Sequence of chain 1.C:
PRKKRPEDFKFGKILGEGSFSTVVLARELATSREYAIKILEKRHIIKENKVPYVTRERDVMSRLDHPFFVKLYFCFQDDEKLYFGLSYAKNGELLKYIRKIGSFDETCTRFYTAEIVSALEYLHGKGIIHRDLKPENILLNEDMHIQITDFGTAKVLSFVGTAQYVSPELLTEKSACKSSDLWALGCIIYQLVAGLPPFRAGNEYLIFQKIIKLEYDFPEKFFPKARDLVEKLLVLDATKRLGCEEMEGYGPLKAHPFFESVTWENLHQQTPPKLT

This small molecule binds to this protein.
Small molecule (SMILES): CN1CCC[C@H]1CCn1cc(C2=C(c3c[nH]c4ccccc34)C(=O)NC2=O)c2ccccc21

Binding-site contacts:
Ligand atom C13 contacts residue GLY46 of chain 1.C at 3.7 Å.
Ligand atom O33 contacts residue LEU116 of chain 1.C at 3.5 Å.
Ligand atom C29 contacts residue GLU47 of chain 1.C at 3.8 Å.
Ligand atom C5 contacts residue THR179 of chain 1.C at 3.5 Å.
Ligand atom C24 contacts residue GLU166 of chain 1.C at 3.5 Å.
Ligand atom C11 contacts residue LEU45 of chain 1.C at 3.3 Å (hydrophobic).
Ligand atom O33 contacts residue THR179 of chain 1.C at 3.0 Å (h-bond).
Ligand atom C18 contacts residue LEU169 of chain 1.C at 3.7 Å (hydrophobic).
Ligand atom C31 contacts residue GLU166 of chain 1.C at 3.4 Å.
Ligand atom C12 contacts residue GLY46 of chain 1.C at 3.5 Å.
Ligand atom C12 contacts residue LEU45 of chain 1.C at 3.1 Å (hydrophobic).
Ligand atom N19 contacts residue SER117 of chain 1.C at 2.9 Å (h-bond).
Ligand atom C7 contacts residue LEU169 of chain 1.C at 3.8 Å (hydrophobic).
Ligand atom C10 contacts residue LEU45 of chain 1.C at 3.8 Å (hydrophobic).
Ligand atom C23 contacts residue THR179 of chain 1.C at 3.5 Å.
Ligand atom C29 contacts residue GLY48 of chain 1.C at 3.5 Å.
Ligand atom O32 contacts residue SER117 of chain 1.C at 3.7 Å.
Ligand atom C1 contacts residue LEU116 of chain 1.C at 3.8 Å (hydrophobic).
Ligand atom N19 contacts residue LEU169 of chain 1.C at 3.8 Å.
Ligand atom C7 contacts residue THR179 of chain 1.C at 3.7 Å.
Ligand atom N19 contacts residue ALA66 of chain 1.C at 3.4 Å.
Ligand atom C18 contacts residue ALA66 of chain 1.C at 3.5 Å (hydrophobic).
Ligand atom C22 contacts residue THR179 of chain 1.C at 3.7 Å.
Ligand atom O33 contacts residue VAL100 of chain 1.C at 3.6 Å.
Ligand atom C8 contacts residue ALA119 of chain 1.C at 3.8 Å (hydrophobic).
Ligand atom C18 contacts residue SER117 of chain 1.C at 3.7 Å.
Ligand atom O32 contacts residue ALA66 of chain 1.C at 3.5 Å.
Ligand atom C20 contacts residue LEU169 of chain 1.C at 3.5 Å (hydrophobic).
Ligand atom O32 contacts residue TYR118 of chain 1.C at 3.4 Å.
Ligand atom C2 contacts residue THR179 of chain 1.C at 3.5 Å.
Ligand atom C3 contacts residue LYS68 of chain 1.C at 3.6 Å.
Ligand atom C4 contacts residue ASP180 of chain 1.C at 3.8 Å.
Ligand atom C18 contacts residue ALA119 of chain 1.C at 3.8 Å (hydrophobic).
Ligand atom N6 contacts residue THR179 of chain 1.C at 3.6 Å.
Ligand atom O32 contacts residue ALA119 of chain 1.C at 2.9 Å (h-bond).
Ligand atom C3 contacts residue ASP180 of chain 1.C at 3.7 Å.
Ligand atom C17 contacts residue LEU169 of chain 1.C at 3.4 Å (hydrophobic).
Ligand atom C22 contacts residue LEU169 of chain 1.C at 3.8 Å (hydrophobic).
Ligand atom C21 contacts residue LEU169 of chain 1.C at 3.3 Å (hydrophobic).
Ligand atom C1 contacts residue THR179 of chain 1.C at 3.2 Å.